Sequence of chain 1.A:
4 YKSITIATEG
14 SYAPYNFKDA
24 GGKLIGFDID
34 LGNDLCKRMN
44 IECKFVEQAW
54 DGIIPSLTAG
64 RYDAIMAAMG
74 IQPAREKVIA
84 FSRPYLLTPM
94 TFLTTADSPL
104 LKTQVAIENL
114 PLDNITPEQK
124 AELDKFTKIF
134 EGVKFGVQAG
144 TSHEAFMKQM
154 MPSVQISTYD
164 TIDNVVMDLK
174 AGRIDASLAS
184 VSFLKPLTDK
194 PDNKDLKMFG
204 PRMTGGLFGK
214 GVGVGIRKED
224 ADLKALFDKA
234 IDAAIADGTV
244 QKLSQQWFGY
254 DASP

Binding-site contacts:
Ligand atom C contacts residue TYR15 of chain 1.A at 3.2 Å (hydrophobic).
Ligand atom CAN contacts residue HIS146 of chain 1.A at 3.9 Å.
Ligand atom CB contacts residue SER183 of chain 1.A at 3.7 Å.
Ligand atom NAB contacts residue TRP53 of chain 1.A at 3.4 Å.
Ligand atom OXT contacts residue SER183 of chain 1.A at 2.6 Å (h-bond).
Ligand atom OAF contacts residue TRP53 of chain 1.A at 3.9 Å.
Ligand atom NAB contacts residue TYR15 of chain 1.A at 3.8 Å.
Ligand atom OXT contacts residue PHE186 of chain 1.A at 3.7 Å.
Ligand atom OAD contacts residue MET72 of chain 1.A at 3.9 Å.
Ligand atom O contacts residue MET93 of chain 1.A at 3.3 Å.
Ligand atom OAF contacts residue SER145 of chain 1.A at 3.0 Å (h-bond).
Ligand atom CAH contacts residue THR144 of chain 1.A at 3.7 Å.
Ligand atom CAG contacts residue GLU12 of chain 1.A at 3.3 Å.
Ligand atom N contacts residue ALA71 of chain 1.A at 2.8 Å (h-bond).
Ligand atom CAL contacts residue ARG78 of chain 1.A at 3.6 Å.
Ligand atom OXT contacts residue HIS146 of chain 1.A at 3.7 Å.
Ligand atom CAL contacts residue SER145 of chain 1.A at 3.5 Å.
Ligand atom CAH contacts residue TYR15 of chain 1.A at 3.8 Å (hydrophobic).
Ligand atom OAD contacts residue ARG78 of chain 1.A at 2.7 Å (salt-bridge).
Ligand atom NAB contacts residue GLU12 of chain 1.A at 2.6 Å (salt-bridge).
Ligand atom NAB contacts residue GLN141 of chain 1.A at 3.0 Å (h-bond).
Ligand atom OAD contacts residue ALA71 of chain 1.A at 3.6 Å (h-bond).
Ligand atom CAG contacts residue TRP53 of chain 1.A at 3.8 Å (hydrophobic).
Ligand atom C contacts residue SER183 of chain 1.A at 3.3 Å.
Ligand atom CB contacts residue TYR18 of chain 1.A at 3.7 Å (hydrophobic).
Ligand atom C contacts residue HIS146 of chain 1.A at 3.4 Å.
Ligand atom CAI contacts residue ALA71 of chain 1.A at 3.3 Å (hydrophobic).
Ligand atom OAF contacts residue ARG78 of chain 1.A at 2.9 Å (salt-bridge).
Ligand atom OAF contacts residue THR144 of chain 1.A at 3.5 Å.
Ligand atom CB contacts residue VAL215 of chain 1.A at 3.8 Å (hydrophobic).
Ligand atom OXT contacts residue TYR15 of chain 1.A at 2.6 Å (h-bond).
Ligand atom CAN contacts residue ALA71 of chain 1.A at 3.5 Å (hydrophobic).
Ligand atom CA contacts residue ALA71 of chain 1.A at 3.2 Å (hydrophobic).
Ligand atom CB contacts residue ALA71 of chain 1.A at 3.3 Å (hydrophobic).
Ligand atom OAD contacts residue GLY73 of chain 1.A at 2.9 Å (h-bond).
Ligand atom O contacts residue HIS146 of chain 1.A at 2.7 Å (h-bond).
Ligand atom O contacts residue TYR15 of chain 1.A at 3.8 Å.
Ligand atom O contacts residue SER183 of chain 1.A at 3.3 Å (h-bond).
Ligand atom CAG contacts residue GLN141 of chain 1.A at 3.9 Å.
Ligand atom CAG contacts residue TYR15 of chain 1.A at 3.5 Å (hydrophobic).

This protein binds this small molecule.
Small molecule (SMILES): C[C@@H](N[C@@H](CCCN)C(=O)O)C(=O)O